Sequence of chain 1.B:
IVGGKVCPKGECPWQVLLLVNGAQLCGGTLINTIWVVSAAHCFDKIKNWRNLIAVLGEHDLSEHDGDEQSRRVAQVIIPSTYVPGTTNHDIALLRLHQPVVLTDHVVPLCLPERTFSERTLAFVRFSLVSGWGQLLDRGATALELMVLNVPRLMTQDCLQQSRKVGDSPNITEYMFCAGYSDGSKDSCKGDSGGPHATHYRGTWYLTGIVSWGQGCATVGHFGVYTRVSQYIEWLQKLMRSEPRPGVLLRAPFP

Binding-site contacts:
Ligand atom CG contacts residue GLY213 of chain 1.B at 3.7 Å.
Ligand atom CB1 contacts residue HIS41 of chain 1.B at 3.7 Å.
Ligand atom NH1 contacts residue SER187 of chain 1.B at 2.8 Å (h-bond).
Ligand atom CE11 contacts residue THR86 of chain 1.B at 3.2 Å.
Ligand atom O2 contacts residue HIS41 of chain 1.B at 3.6 Å.
Ligand atom C2 contacts residue SER192 of chain 1.B at 1.4 Å.
Ligand atom NH2 contacts residue SER187 of chain 1.B at 3.7 Å.
Ligand atom CZ contacts residue TRP212 of chain 1.B at 3.5 Å (hydrophobic).
Ligand atom O2 contacts residue ASP191 of chain 1.B at 3.7 Å.
Ligand atom CB2 contacts residue SER211 of chain 1.B at 3.6 Å.
Ligand atom CB2 contacts residue CYS188 of chain 1.B at 3.6 Å (hydrophobic).
Ligand atom CZ1 contacts residue THR86 of chain 1.B at 3.7 Å.
Ligand atom CD1 contacts residue GLY213 of chain 1.B at 3.5 Å.
Ligand atom NH2 contacts residue ASP186 of chain 1.B at 2.9 Å (salt-bridge).
Ligand atom N2 contacts residue SER192 of chain 1.B at 3.1 Å (h-bond).
Ligand atom NH2 contacts residue GLY215 of chain 1.B at 3.1 Å (h-bond).
Ligand atom CZ contacts residue PRO169 of chain 1.B at 3.6 Å (hydrophobic).
Ligand atom O2 contacts residue GLY190 of chain 1.B at 3.0 Å (h-bond).
Ligand atom NH2 contacts residue GLY213 of chain 1.B at 3.7 Å.
Ligand atom C1 contacts residue HIS41 of chain 1.B at 3.7 Å.
Ligand atom CE2 contacts residue TRP212 of chain 1.B at 3.5 Å (hydrophobic).
Ligand atom C2 contacts residue HIS41 of chain 1.B at 2.6 Å.
Ligand atom CA2 contacts residue HIS41 of chain 1.B at 3.4 Å.
Ligand atom CZ2 contacts residue ASP186 of chain 1.B at 3.6 Å.
Ligand atom O1 contacts residue LYS189 of chain 1.B at 3.7 Å.
Ligand atom N2 contacts residue HIS41 of chain 1.B at 3.2 Å (h-bond).
Ligand atom N contacts residue GLY213 of chain 1.B at 2.7 Å (h-bond).
Ligand atom C3 contacts residue SER192 of chain 1.B at 2.4 Å.
Ligand atom O contacts residue GLY213 of chain 1.B at 3.1 Å (h-bond).
Ligand atom CA2 contacts residue SER211 of chain 1.B at 3.6 Å.
Ligand atom NH1 contacts residue ASP186 of chain 1.B at 3.0 Å (salt-bridge).
Ligand atom O contacts residue TRP212 of chain 1.B at 3.2 Å.
Ligand atom CA2 contacts residue SER192 of chain 1.B at 2.4 Å.
Ligand atom CZ1 contacts residue GLY85 of chain 1.B at 3.4 Å.
Ligand atom O2 contacts residue SER192 of chain 1.B at 2.3 Å (h-bond).
Ligand atom C3 contacts residue HIS41 of chain 1.B at 1.5 Å.
Ligand atom CZ2 contacts residue SER187 of chain 1.B at 3.4 Å.
Ligand atom N2 contacts residue SER211 of chain 1.B at 2.9 Å (h-bond).
Ligand atom CE11 contacts residue THR87 of chain 1.B at 3.6 Å.
Ligand atom CB2 contacts residue SER192 of chain 1.B at 2.7 Å.

This protein binds this small molecule.
Small molecule (SMILES): NC(=[NH2+])NCCC[C@H](NC(=O)[C@H](Cc1ccccc1)NC(=O)[C@H](N)Cc1ccccc1)[C@H](O)CCl